Binding-site contacts:
Ligand atom C6 contacts residue VAL224 of chain 1.A at 3.9 Å (hydrophobic).
Ligand atom C8 contacts residue ASN190 of chain 1.A at 4.0 Å.
Ligand atom C7 contacts residue NAG2 of chain 1.J at 4.5 Å.
Ligand atom C3 contacts residue ASN190 of chain 1.A at 3.9 Å.
Ligand atom C2 contacts residue VAL224 of chain 1.A at 4.2 Å (hydrophobic).
Ligand atom O7 contacts residue NAG2 of chain 1.J at 3.4 Å.
Ligand atom C5 contacts residue ASN190 of chain 1.A at 3.4 Å.
Ligand atom N2 contacts residue LYS188 of chain 1.A at 4.2 Å.
Ligand atom C7 contacts residue LYS188 of chain 1.A at 4.2 Å.
Ligand atom C1 contacts residue ASN190 of chain 1.A at 1.5 Å.
Ligand atom N2 contacts residue ASN190 of chain 1.A at 3.2 Å (h-bond).
Ligand atom C3 contacts residue LYS188 of chain 1.A at 4.3 Å.
Ligand atom C5 contacts residue VAL224 of chain 1.A at 4.3 Å (hydrophobic).
Ligand atom O6 contacts residue VAL224 of chain 1.A at 3.7 Å.
Ligand atom C8 contacts residue LYS188 of chain 1.A at 3.1 Å.
Ligand atom O5 contacts residue ASN190 of chain 1.A at 2.4 Å (h-bond).
Ligand atom O7 contacts residue NAG2 of chain 1.L at 4.2 Å.
Ligand atom O7 contacts residue NAG1 of chain 1.L at 3.4 Å.
Ligand atom O5 contacts residue VAL224 of chain 1.A at 3.8 Å.
Ligand atom C2 contacts residue ASN190 of chain 1.A at 2.8 Å.
Ligand atom C8 contacts residue ASN289 of chain 1.A at 4.2 Å.
Ligand atom C4 contacts residue ASN190 of chain 1.A at 4.2 Å.
Ligand atom C7 contacts residue ASN190 of chain 1.A at 3.7 Å.

This small molecule binds to this protein.
Small molecule (SMILES): CC(=O)N[C@H]1[C@H](O[C@H]2[C@H](O)[C@@H](NC(C)=O)CO[C@@H]2CO[C@H]2O[C@@H](C)[C@@H](O)[C@@H](O)[C@@H]2O)O[C@H](CO)[C@@H](O[C@@H]2O[C@H](CO)[C@@H](O)[C@H](O)[C@@H]2O)[C@@H]1O

Sequence of chain 1.A:
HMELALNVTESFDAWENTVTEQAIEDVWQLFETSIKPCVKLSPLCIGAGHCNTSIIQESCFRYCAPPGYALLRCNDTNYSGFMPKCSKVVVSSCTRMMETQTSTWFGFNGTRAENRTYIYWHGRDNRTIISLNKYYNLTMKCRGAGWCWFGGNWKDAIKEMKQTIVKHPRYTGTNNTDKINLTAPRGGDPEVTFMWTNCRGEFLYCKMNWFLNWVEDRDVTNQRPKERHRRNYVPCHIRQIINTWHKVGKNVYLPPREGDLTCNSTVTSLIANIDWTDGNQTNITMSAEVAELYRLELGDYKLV